Binding-site contacts:
Ligand atom N7 contacts residue ARG56 of chain 1.D at 3.5 Å (salt-bridge).
Ligand atom C18 contacts residue GLN112 of chain 1.D at 3.6 Å.
Ligand atom C29 contacts residue CYS13 of chain 1.A at 1.8 Å (hydrophobic).
Ligand atom C10 contacts residue ARG56 of chain 1.D at 3.6 Å.
Ligand atom C7 contacts residue ALA60 of chain 1.A at 3.5 Å (hydrophobic).
Ligand atom O4 contacts residue ALA102 of chain 1.D at 3.2 Å.
Ligand atom C21 contacts residue GLY73 of chain 1.D at 3.5 Å.
Ligand atom O4 contacts residue HIS127 of chain 1.D at 3.2 Å.
Ligand atom C37 contacts residue PHE114 of chain 1.D at 3.4 Å (hydrophobic).
Ligand atom O4 contacts residue ASN103 of chain 1.D at 2.9 Å (h-bond).
Ligand atom C44 contacts residue PHE61 of chain 1.D at 3.6 Å (hydrophobic).
Ligand atom C57 contacts residue ARG56 of chain 1.D at 3.5 Å.
Ligand atom C33 contacts residue CYS13 of chain 1.A at 3.4 Å (hydrophobic).
Ligand atom C24 contacts residue TYR33 of chain 1.A at 3.4 Å (hydrophobic).
Ligand atom C32 contacts residue CYS13 of chain 1.A at 2.9 Å (hydrophobic).
Ligand atom C19 contacts residue GLN112 of chain 1.D at 3.5 Å.
Ligand atom N5 contacts residue CYS13 of chain 1.A at 3.5 Å (h-bond).
Ligand atom N7 contacts residue GLN64 of chain 1.D at 2.9 Å (h-bond).
Ligand atom C11 contacts residue ARG56 of chain 1.D at 3.5 Å.
Ligand atom C10 contacts residue THR36 of chain 1.A at 3.5 Å.
Ligand atom C13 contacts residue ARG56 of chain 1.D at 3.4 Å.
Ligand atom C46 contacts residue TYR65 of chain 1.A at 3.4 Å (hydrophobic).
Ligand atom O3 contacts residue ALA104 of chain 1.D at 3.3 Å.
Ligand atom C6 contacts residue ILE37 of chain 1.A at 3.4 Å (hydrophobic).
Ligand atom N6 contacts residue GLN64 of chain 1.D at 3.3 Å (h-bond).
Ligand atom C27 contacts residue CYS13 of chain 1.A at 3.1 Å (hydrophobic).
Ligand atom C12 contacts residue ARG56 of chain 1.D at 3.4 Å.
Ligand atom N2 contacts residue ASN103 of chain 1.D at 2.9 Å (h-bond).
Ligand atom C28 contacts residue CYS13 of chain 1.A at 2.8 Å (hydrophobic).
Ligand atom C1 contacts residue TYR72 of chain 1.A at 3.6 Å (hydrophobic).
Ligand atom O5 contacts residue ARG56 of chain 1.D at 2.9 Å (salt-bridge).
Ligand atom O1 contacts residue GLN64 of chain 1.D at 3.1 Å (h-bond).
Ligand atom C17 contacts residue ASN103 of chain 1.D at 3.5 Å.
Ligand atom O2 contacts residue CYS13 of chain 1.A at 3.1 Å (h-bond).
Ligand atom C47 contacts residue TYR65 of chain 1.A at 3.6 Å (hydrophobic).
Ligand atom C45 contacts residue PHE61 of chain 1.D at 3.6 Å (hydrophobic).
Ligand atom O5 contacts residue MET62 of chain 1.D at 3.2 Å.
Ligand atom C8 contacts residue ILE37 of chain 1.A at 3.5 Å (hydrophobic).
Ligand atom C30 contacts residue CYS13 of chain 1.A at 2.8 Å (hydrophobic).
Ligand atom C53 contacts residue TYR65 of chain 1.A at 3.5 Å (hydrophobic).

A small-molecule ligand and the protein it binds are described below.
Small molecule (SMILES): CCn1c(-c2cccnc2[C@H](C)OC)c2c3cc(ccc31)-c1cccc(c1)C[C@H](NC(=O)[C@H](C(C)C)N1CC[C@]3(CCN(C(=O)/C=C/C(C)(C)N(C)C)C3)C1=O)C(=O)N1CCC[C@H](N1)C(=O)OCC(C)(C)C2

Sequence of chain 1.D:
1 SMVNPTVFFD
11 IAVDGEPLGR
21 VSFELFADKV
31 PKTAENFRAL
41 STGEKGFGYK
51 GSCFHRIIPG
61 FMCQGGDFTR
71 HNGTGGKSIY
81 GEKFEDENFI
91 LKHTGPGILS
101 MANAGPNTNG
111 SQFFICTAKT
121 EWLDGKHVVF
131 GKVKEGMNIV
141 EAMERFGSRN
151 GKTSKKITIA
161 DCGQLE

Sequence of chain 1.A:
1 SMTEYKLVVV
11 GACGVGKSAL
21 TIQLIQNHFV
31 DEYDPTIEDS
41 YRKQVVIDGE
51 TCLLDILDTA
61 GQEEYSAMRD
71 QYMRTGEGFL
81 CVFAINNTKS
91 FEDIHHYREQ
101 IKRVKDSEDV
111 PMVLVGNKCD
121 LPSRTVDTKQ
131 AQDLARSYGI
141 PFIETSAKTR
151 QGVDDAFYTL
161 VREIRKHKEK